Binding-site contacts:
Ligand atom CD2 contacts residue ALA49 of chain 1.K at 3.5 Å (hydrophobic).
Ligand atom CA contacts residue THR21 of chain 1.K at 3.9 Å.
Ligand atom CD1 contacts residue MES1 of chain 1.LA at 3.7 Å.
Ligand atom C contacts residue THR21 of chain 1.K at 3.8 Å.
Ligand atom O contacts residue ALA49 of chain 1.K at 2.9 Å (h-bond).
Ligand atom C23 contacts residue ALA49 of chain 1.K at 3.6 Å (hydrophobic).
Ligand atom O contacts residue CYS48 of chain 1.K at 3.7 Å.
Ligand atom C23 contacts residue VAL31 of chain 1.K at 3.1 Å (hydrophobic).
Ligand atom N16 contacts residue GLY47 of chain 1.K at 3.2 Å (h-bond).
Ligand atom CH3 contacts residue ARG101 of chain 1.L at 3.4 Å.
Ligand atom C contacts residue CYS48 of chain 1.K at 2.8 Å (hydrophobic).
Ligand atom CB contacts residue GLY47 of chain 1.K at 3.7 Å.
Ligand atom O contacts residue ALA20 of chain 1.K at 3.3 Å.
Ligand atom CB contacts residue ASP126 of chain 1.L at 3.8 Å.
Ligand atom CD2 contacts residue SER130 of chain 1.L at 3.5 Å.
Ligand atom CA contacts residue THR21 of chain 1.K at 3.7 Å.
Ligand atom CD1 contacts residue ALA27 of chain 1.K at 3.6 Å (hydrophobic).
Ligand atom O contacts residue THR21 of chain 1.K at 2.8 Å (h-bond).
Ligand atom C20 contacts residue THR1 of chain 1.K at 3.6 Å.
Ligand atom CG contacts residue MES1 of chain 1.LA at 3.6 Å.
Ligand atom O contacts residue CYS48 of chain 1.K at 3.7 Å.
Ligand atom CD1 contacts residue THR21 of chain 1.K at 3.8 Å.
Ligand atom C24 contacts residue VAL31 of chain 1.K at 3.8 Å (hydrophobic).
Ligand atom C27 contacts residue MET45 of chain 1.K at 3.1 Å (hydrophobic).
Ligand atom CD2 contacts residue THR21 of chain 1.K at 3.9 Å.
Ligand atom C contacts residue GLY47 of chain 1.K at 3.7 Å.
Ligand atom CH3 contacts residue ASP51 of chain 1.K at 3.7 Å.
Ligand atom CA contacts residue GLY47 of chain 1.K at 3.2 Å.
Ligand atom CB contacts residue MES1 of chain 1.LA at 3.5 Å.
Ligand atom CD1 contacts residue GLY47 of chain 1.K at 3.6 Å.
Ligand atom C20 contacts residue ARG19 of chain 1.K at 3.7 Å.
Ligand atom N16 contacts residue THR1 of chain 1.K at 3.8 Å.
Ligand atom NG contacts residue CYS48 of chain 1.K at 3.1 Å (h-bond).
Ligand atom N contacts residue THR21 of chain 1.K at 3.0 Å (h-bond).
Ligand atom C20 contacts residue ALA20 of chain 1.K at 3.9 Å (hydrophobic).
Ligand atom C22 contacts residue VAL31 of chain 1.K at 3.4 Å (hydrophobic).
Ligand atom C25 contacts residue MET45 of chain 1.K at 3.7 Å (hydrophobic).
Ligand atom C22 contacts residue ALA49 of chain 1.K at 3.6 Å (hydrophobic).
Ligand atom CH3 contacts residue CYS48 of chain 1.K at 1.8 Å (hydrophobic).
Ligand atom C27 contacts residue LYS32 of chain 1.K at 3.9 Å.

The protein below binds the small molecule below.
Small molecule (SMILES): CC(=O)NC[C@H](NC(=O)CN1CCOCC1)C(=O)N[C@@H](CC(C)C)C(=O)N[C@@H](Cc1ccccc1)C(=O)NCc1ccc(C)cc1

Sequence of chain 1.K:
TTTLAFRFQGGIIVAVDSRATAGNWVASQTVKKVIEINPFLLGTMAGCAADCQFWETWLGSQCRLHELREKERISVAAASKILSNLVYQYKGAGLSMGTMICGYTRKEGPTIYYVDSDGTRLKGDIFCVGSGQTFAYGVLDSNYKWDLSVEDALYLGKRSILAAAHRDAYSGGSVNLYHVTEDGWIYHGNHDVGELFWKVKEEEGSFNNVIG

Sequence of chain 1.L:
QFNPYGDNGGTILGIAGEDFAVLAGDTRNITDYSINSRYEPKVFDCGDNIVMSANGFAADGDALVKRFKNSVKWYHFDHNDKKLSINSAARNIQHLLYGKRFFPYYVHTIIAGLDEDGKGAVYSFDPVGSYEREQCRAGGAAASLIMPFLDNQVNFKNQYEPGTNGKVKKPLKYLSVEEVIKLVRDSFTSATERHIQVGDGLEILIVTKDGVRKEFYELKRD